Sequence of chain 1.A:
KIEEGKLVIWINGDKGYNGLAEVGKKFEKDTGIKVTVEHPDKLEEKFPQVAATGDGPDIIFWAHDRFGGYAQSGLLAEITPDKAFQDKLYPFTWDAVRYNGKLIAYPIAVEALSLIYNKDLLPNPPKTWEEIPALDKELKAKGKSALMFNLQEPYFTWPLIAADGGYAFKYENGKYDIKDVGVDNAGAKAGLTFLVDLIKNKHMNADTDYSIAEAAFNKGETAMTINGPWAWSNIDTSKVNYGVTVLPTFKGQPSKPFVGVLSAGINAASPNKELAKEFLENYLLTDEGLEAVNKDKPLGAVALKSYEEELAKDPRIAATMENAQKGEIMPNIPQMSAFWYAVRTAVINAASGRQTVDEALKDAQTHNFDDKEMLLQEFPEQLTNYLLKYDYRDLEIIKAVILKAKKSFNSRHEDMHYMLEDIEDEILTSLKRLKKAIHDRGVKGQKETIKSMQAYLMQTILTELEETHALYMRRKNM

Binding-site contacts:
Ligand atom C4 contacts residue ARG67 of chain 1.A at 3.3 Å.
Ligand atom O2 contacts residue GLU112 of chain 1.A at 2.4 Å (salt-bridge).
Ligand atom O1 contacts residue LYS16 of chain 1.A at 2.6 Å (salt-bridge).
Ligand atom O5 contacts residue TYR156 of chain 1.A at 3.4 Å.
Ligand atom C3 contacts residue ARG67 of chain 1.A at 3.1 Å.
Ligand atom O3 contacts residue TRP63 of chain 1.A at 3.4 Å (h-bond).
Ligand atom O2 contacts residue ARG67 of chain 1.A at 3.5 Å (salt-bridge).
Ligand atom O3 contacts residue ASP66 of chain 1.A at 2.4 Å (salt-bridge).
Ligand atom O3 contacts residue TYR342 of chain 1.A at 3.1 Å.
Ligand atom C6 contacts residue GLU154 of chain 1.A at 3.3 Å.
Ligand atom O3 contacts residue SER338 of chain 1.A at 2.9 Å (h-bond).
Ligand atom C6 contacts residue ARG345 of chain 1.A at 3.4 Å.
Ligand atom O2 contacts residue ASP66 of chain 1.A at 2.9 Å (salt-bridge).
Ligand atom O4 contacts residue ARG67 of chain 1.A at 2.9 Å (salt-bridge).
Ligand atom O6 contacts residue GLU154 of chain 1.A at 3.2 Å.
Ligand atom O2 contacts residue ALA64 of chain 1.A at 3.2 Å.
Ligand atom O3 contacts residue ARG67 of chain 1.A at 2.3 Å (salt-bridge).
Ligand atom O2 contacts residue LYS16 of chain 1.A at 2.9 Å (salt-bridge).
Ligand atom O6 contacts residue ARG345 of chain 1.A at 2.4 Å (salt-bridge).
Ligand atom O6 contacts residue PRO155 of chain 1.A at 3.0 Å.
Ligand atom O1 contacts residue ASP15 of chain 1.A at 2.8 Å (salt-bridge).
Ligand atom C1 contacts residue TRP231 of chain 1.A at 3.6 Å (hydrophobic).
Ligand atom O2 contacts residue TRP63 of chain 1.A at 3.6 Å (h-bond).
Ligand atom C1 contacts residue ASP15 of chain 1.A at 3.6 Å.
Ligand atom C6 contacts residue GLU45 of chain 1.A at 3.1 Å.
Ligand atom O4 contacts residue GLU46 of chain 1.A at 3.2 Å.
Ligand atom C4 contacts residue GLU45 of chain 1.A at 3.5 Å.
Ligand atom C1 contacts residue LYS16 of chain 1.A at 3.6 Å.
Ligand atom O2 contacts residue MET331 of chain 1.A at 3.5 Å.
Ligand atom C2 contacts residue ASP66 of chain 1.A at 3.4 Å.
Ligand atom O4 contacts residue GLU45 of chain 1.A at 2.3 Å (salt-bridge).
Ligand atom C4 contacts residue TYR342 of chain 1.A at 3.2 Å (hydrophobic).
Ligand atom O4 contacts residue TYR342 of chain 1.A at 3.4 Å (h-bond).
Ligand atom C3 contacts residue ASP66 of chain 1.A at 3.5 Å.
Ligand atom C5 contacts residue GLU45 of chain 1.A at 3.4 Å.
Ligand atom C4 contacts residue TYR156 of chain 1.A at 3.6 Å (hydrophobic).
Ligand atom O5 contacts residue ARG345 of chain 1.A at 3.6 Å (salt-bridge).
Ligand atom C6 contacts residue GLU46 of chain 1.A at 3.2 Å.
Ligand atom C1 contacts residue TRP341 of chain 1.A at 3.6 Å (hydrophobic).
Ligand atom O6 contacts residue TYR156 of chain 1.A at 3.0 Å (h-bond).

The small molecule below binds the protein below.
Small molecule (SMILES): OC[C@H]1O[C@H](O[C@H]2[C@H](O)[C@@H](O)[C@@H](O[C@H]3[C@H](O)[C@@H](O)[C@@H](O)O[C@@H]3CO)O[C@@H]2CO)[C@H](O)[C@@H](O)[C@@H]1O